Sequence of chain 1.B:
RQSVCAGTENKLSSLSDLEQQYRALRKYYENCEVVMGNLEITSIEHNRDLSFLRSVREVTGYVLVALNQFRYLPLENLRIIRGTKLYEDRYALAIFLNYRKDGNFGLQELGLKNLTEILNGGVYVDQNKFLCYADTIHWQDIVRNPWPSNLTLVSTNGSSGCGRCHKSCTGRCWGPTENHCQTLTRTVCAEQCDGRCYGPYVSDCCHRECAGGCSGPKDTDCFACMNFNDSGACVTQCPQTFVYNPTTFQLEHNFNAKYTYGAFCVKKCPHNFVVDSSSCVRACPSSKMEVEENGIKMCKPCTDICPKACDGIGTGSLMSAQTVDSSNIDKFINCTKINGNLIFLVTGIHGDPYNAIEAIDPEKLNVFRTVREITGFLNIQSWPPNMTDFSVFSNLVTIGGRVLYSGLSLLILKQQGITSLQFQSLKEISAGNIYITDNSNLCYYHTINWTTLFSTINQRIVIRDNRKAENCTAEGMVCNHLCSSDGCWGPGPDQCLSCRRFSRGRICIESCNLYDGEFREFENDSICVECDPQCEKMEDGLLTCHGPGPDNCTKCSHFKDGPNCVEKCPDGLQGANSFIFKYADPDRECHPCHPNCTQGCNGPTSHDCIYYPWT

This protein binds this small molecule.
Small molecule (SMILES): CC(=O)N[C@@H]1[C@@H](O)[C@H](O)[C@@H](CO)O[C@H]1O

Binding-site contacts:
Ligand atom C3 contacts residue ASN150 of chain 1.B at 3.5 Å.
Ligand atom C2 contacts residue ASN150 of chain 1.B at 2.5 Å.
Ligand atom C7 contacts residue ASN150 of chain 1.B at 3.8 Å.
Ligand atom C5 contacts residue ASN150 of chain 1.B at 3.2 Å.
Ligand atom N2 contacts residue LEU151 of chain 1.B at 4.4 Å.
Ligand atom O7 contacts residue ASN150 of chain 1.B at 3.5 Å (h-bond).
Ligand atom C8 contacts residue ARG90 of chain 1.B at 3.8 Å.
Ligand atom C8 contacts residue TYR91 of chain 1.B at 4.1 Å (hydrophobic).
Ligand atom C1 contacts residue ASN150 of chain 1.B at 1.4 Å.
Ligand atom N2 contacts residue ASN150 of chain 1.B at 2.7 Å (h-bond).
Ligand atom O5 contacts residue ASN150 of chain 1.B at 2.4 Å (h-bond).
Ligand atom C4 contacts residue ASN150 of chain 1.B at 4.0 Å.
Ligand atom C6 contacts residue ASN150 of chain 1.B at 4.4 Å.